A small-molecule ligand and the protein it binds are described below.
Small molecule (SMILES): N[C@@H](CCCC[NH3+])C(=O)O

Binding-site contacts:
Ligand atom CA contacts residue THR245 of chain 1.C at 3.5 Å.
Ligand atom NZ contacts residue GLU129 of chain 1.C at 3.0 Å (salt-bridge).
Ligand atom C contacts residue HIS143 of chain 1.C at 3.9 Å.
Ligand atom CG contacts residue PHE250 of chain 1.C at 4.0 Å (hydrophobic).
Ligand atom CE contacts residue GLU129 of chain 1.C at 3.8 Å.
Ligand atom OXT contacts residue ARG83 of chain 1.C at 2.9 Å (salt-bridge).
Ligand atom CE contacts residue MET246 of chain 1.C at 4.0 Å (hydrophobic).
Ligand atom C contacts residue MET249 of chain 1.C at 3.9 Å (hydrophobic).
Ligand atom N contacts residue TRP177 of chain 1.C at 3.6 Å.
Ligand atom N contacts residue HIS146 of chain 1.C at 4.3 Å.
Ligand atom OXT contacts residue THR78 of chain 1.C at 4.2 Å.
Ligand atom O contacts residue ARG83 of chain 1.C at 2.8 Å (salt-bridge).
Ligand atom O contacts residue HIS146 of chain 1.C at 3.5 Å.
Ligand atom CG contacts residue MET246 of chain 1.C at 3.5 Å (hydrophobic).
Ligand atom CA contacts residue HIS146 of chain 1.C at 3.7 Å.
Ligand atom C contacts residue HIS146 of chain 1.C at 3.5 Å.
Ligand atom O contacts residue HIS143 of chain 1.C at 2.8 Å (h-bond).
Ligand atom CE contacts residue ASN228 of chain 1.C at 3.4 Å.
Ligand atom OXT contacts residue THR245 of chain 1.C at 3.5 Å (h-bond).
Ligand atom N contacts residue TRP147 of chain 1.C at 3.0 Å (h-bond).
Ligand atom OXT contacts residue HIS146 of chain 1.C at 3.5 Å.
Ligand atom O contacts residue MET249 of chain 1.C at 3.3 Å (h-bond).
Ligand atom OXT contacts residue TRP147 of chain 1.C at 4.0 Å.
Ligand atom OXT contacts residue LEU75 of chain 1.C at 4.1 Å.
Ligand atom C contacts residue ARG83 of chain 1.C at 3.5 Å.
Ligand atom N contacts residue GLY148 of chain 1.C at 4.2 Å.
Ligand atom NZ contacts residue CYS230 of chain 1.C at 4.3 Å.
Ligand atom CD contacts residue GLU129 of chain 1.C at 3.6 Å.
Ligand atom CG contacts residue MET249 of chain 1.C at 4.3 Å (hydrophobic).
Ligand atom C contacts residue TRP147 of chain 1.C at 4.1 Å (hydrophobic).
Ligand atom C contacts residue THR245 of chain 1.C at 3.8 Å.
Ligand atom CB contacts residue MET246 of chain 1.C at 3.6 Å (hydrophobic).
Ligand atom CB contacts residue THR245 of chain 1.C at 3.5 Å.
Ligand atom CE contacts residue ILE132 of chain 1.C at 4.2 Å (hydrophobic).
Ligand atom CD contacts residue MET246 of chain 1.C at 3.8 Å (hydrophobic).
Ligand atom NZ contacts residue ASN228 of chain 1.C at 3.5 Å (h-bond).
Ligand atom CB contacts residue MET249 of chain 1.C at 3.8 Å (hydrophobic).
Ligand atom CA contacts residue TRP147 of chain 1.C at 3.7 Å (hydrophobic).
Ligand atom OXT contacts residue TRP177 of chain 1.C at 4.3 Å.
Ligand atom N contacts residue THR245 of chain 1.C at 2.9 Å (h-bond).

Sequence of chain 1.C:
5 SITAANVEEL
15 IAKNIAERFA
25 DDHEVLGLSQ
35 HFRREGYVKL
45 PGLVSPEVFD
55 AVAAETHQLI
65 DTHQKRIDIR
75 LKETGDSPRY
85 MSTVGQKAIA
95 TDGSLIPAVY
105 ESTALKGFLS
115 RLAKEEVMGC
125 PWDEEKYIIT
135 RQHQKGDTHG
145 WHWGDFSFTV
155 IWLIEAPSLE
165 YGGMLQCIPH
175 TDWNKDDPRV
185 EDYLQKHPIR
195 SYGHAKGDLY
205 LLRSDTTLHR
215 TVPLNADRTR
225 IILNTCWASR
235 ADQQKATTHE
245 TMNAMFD